A small-molecule ligand and the protein it binds are described below.
Small molecule (SMILES): O=C(O)CCC[C@@H]1SC[C@@H]2NC(=O)N[C@@H]21

Sequence of chain 1.A:
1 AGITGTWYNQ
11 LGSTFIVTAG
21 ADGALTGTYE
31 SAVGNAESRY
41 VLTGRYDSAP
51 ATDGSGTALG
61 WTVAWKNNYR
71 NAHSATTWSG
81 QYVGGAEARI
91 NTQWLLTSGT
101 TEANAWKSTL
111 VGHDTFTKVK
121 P

Binding-site contacts:
Ligand atom N5 contacts residue LEU11 of chain 1.A at 4.0 Å.
Ligand atom S7 contacts residue TRP65 of chain 1.A at 3.7 Å.
Ligand atom C4 contacts residue TRP106 of chain 3.B at 3.9 Å (hydrophobic).
Ligand atom N2 contacts residue ASN9 of chain 1.A at 4.0 Å.
Ligand atom O11 contacts residue TYR29 of chain 1.A at 2.6 Å (h-bond).
Ligand atom O11 contacts residue ASN9 of chain 1.A at 3.0 Å (h-bond).
Ligand atom C6 contacts residue TRP106 of chain 3.B at 3.6 Å (hydrophobic).
Ligand atom N5 contacts residue SER13 of chain 1.A at 4.0 Å.
Ligand atom C12 contacts residue VAL33 of chain 1.A at 3.9 Å (hydrophobic).
Ligand atom C13 contacts residue LEU96 of chain 1.A at 3.9 Å (hydrophobic).
Ligand atom C15 contacts residue ASN35 of chain 1.A at 3.8 Å.
Ligand atom C3 contacts residue ASP114 of chain 1.A at 3.9 Å.
Ligand atom C4 contacts residue SER31 of chain 1.A at 3.9 Å.
Ligand atom C4 contacts residue VAL33 of chain 1.A at 3.8 Å (hydrophobic).
Ligand atom C13 contacts residue TRP106 of chain 3.B at 4.0 Å (hydrophobic).
Ligand atom O16 contacts residue SER74 of chain 1.A at 3.1 Å (h-bond).
Ligand atom N5 contacts residue SER31 of chain 1.A at 3.0 Å (h-bond).
Ligand atom C8 contacts residue TRP94 of chain 1.A at 3.3 Å (hydrophobic).
Ligand atom C1 contacts residue ASN9 of chain 1.A at 3.8 Å.
Ligand atom O11 contacts residue LEU11 of chain 1.A at 4.0 Å.
Ligand atom N2 contacts residue ASP114 of chain 1.A at 2.9 Å (salt-bridge).
Ligand atom O16 contacts residue ALA72 of chain 1.A at 3.9 Å.
Ligand atom O11 contacts residue ASP114 of chain 1.A at 3.8 Å.
Ligand atom C1 contacts residue SER31 of chain 1.A at 3.9 Å.
Ligand atom C1 contacts residue ASP114 of chain 1.A at 3.8 Å.
Ligand atom N2 contacts residue TYR29 of chain 1.A at 3.8 Å.
Ligand atom O11 contacts residue SER13 of chain 1.A at 2.7 Å (h-bond).
Ligand atom N5 contacts residue VAL33 of chain 1.A at 3.8 Å.
Ligand atom O17 contacts residue GLY34 of chain 1.A at 3.8 Å.
Ligand atom C12 contacts residue TRP65 of chain 1.A at 3.8 Å (hydrophobic).
Ligand atom O17 contacts residue ASN35 of chain 1.A at 3.0 Å (h-bond).
Ligand atom O16 contacts residue TRP65 of chain 1.A at 3.3 Å.
Ligand atom C1 contacts residue SER13 of chain 1.A at 3.6 Å.
Ligand atom N2 contacts residue LEU11 of chain 1.A at 3.7 Å.
Ligand atom C1 contacts residue LEU11 of chain 1.A at 3.7 Å (hydrophobic).
Ligand atom S7 contacts residue THR76 of chain 1.A at 3.5 Å (h-bond).
Ligand atom C1 contacts residue TYR29 of chain 1.A at 3.4 Å (hydrophobic).
Ligand atom C12 contacts residue SER31 of chain 1.A at 3.3 Å.
Ligand atom S7 contacts residue TRP78 of chain 1.A at 3.9 Å.
Ligand atom C3 contacts residue TRP94 of chain 1.A at 3.9 Å (hydrophobic).

Sequence of chain 3.B:
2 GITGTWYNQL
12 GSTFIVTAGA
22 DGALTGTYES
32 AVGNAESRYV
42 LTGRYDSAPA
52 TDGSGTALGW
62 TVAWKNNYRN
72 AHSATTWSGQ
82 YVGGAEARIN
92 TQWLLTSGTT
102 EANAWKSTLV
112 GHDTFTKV